Sequence of chain 2.A:
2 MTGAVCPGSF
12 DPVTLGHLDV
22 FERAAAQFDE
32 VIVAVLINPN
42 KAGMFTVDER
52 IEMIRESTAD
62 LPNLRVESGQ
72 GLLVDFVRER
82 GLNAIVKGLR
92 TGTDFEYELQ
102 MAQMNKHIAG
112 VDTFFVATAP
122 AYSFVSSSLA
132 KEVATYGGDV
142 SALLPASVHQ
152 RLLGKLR

Binding-site contacts:
Ligand atom C4 contacts residue VAL36 of chain 2.A at 4.2 Å (hydrophobic).
Ligand atom N1 contacts residue LEU37 of chain 2.A at 3.8 Å.
Ligand atom C2 contacts residue LEU37 of chain 2.A at 3.9 Å (hydrophobic).
Ligand atom C8 contacts residue GLY72 of chain 2.A at 3.5 Å.
Ligand atom C6 contacts residue GLN71 of chain 2.A at 3.5 Å.
Ligand atom N1 contacts residue GLY72 of chain 2.A at 3.1 Å (h-bond).
Ligand atom F14 contacts residue SER69 of chain 2.A at 3.8 Å.
Ligand atom F14 contacts residue GLY70 of chain 2.A at 3.2 Å.
Ligand atom C6 contacts residue PHE77 of chain 2.A at 3.9 Å (hydrophobic).
Ligand atom C3 contacts residue LEU74 of chain 2.A at 4.2 Å (hydrophobic).
Ligand atom C2 contacts residue LEU74 of chain 2.A at 3.8 Å (hydrophobic).
Ligand atom F14 contacts residue VAL36 of chain 2.A at 3.6 Å.
Ligand atom C7 contacts residue GLY72 of chain 2.A at 3.4 Å.
Ligand atom C6 contacts residue GLY70 of chain 2.A at 3.5 Å.
Ligand atom F14 contacts residue PHE77 of chain 2.A at 3.4 Å.
Ligand atom C3 contacts residue PRO8 of chain 2.A at 4.1 Å (hydrophobic).
Ligand atom C4 contacts residue LEU74 of chain 2.A at 4.2 Å (hydrophobic).
Ligand atom C5 contacts residue GLY70 of chain 2.A at 3.8 Å.
Ligand atom C8 contacts residue LEU74 of chain 2.A at 3.8 Å (hydrophobic).
Ligand atom C5 contacts residue GLN71 of chain 2.A at 4.2 Å.
Ligand atom C5 contacts residue ALA35 of chain 2.A at 3.9 Å (hydrophobic).
Ligand atom C7 contacts residue LEU73 of chain 2.A at 4.0 Å (hydrophobic).
Ligand atom C10 contacts residue LEU37 of chain 2.A at 4.2 Å (hydrophobic).
Ligand atom F14 contacts residue ALA35 of chain 2.A at 3.3 Å.
Ligand atom C4 contacts residue ALA35 of chain 2.A at 3.8 Å (hydrophobic).
Ligand atom C7 contacts residue LEU37 of chain 2.A at 4.2 Å (hydrophobic).
Ligand atom C8 contacts residue LEU37 of chain 2.A at 3.7 Å (hydrophobic).
Ligand atom C2 contacts residue GLY72 of chain 2.A at 4.3 Å.
Ligand atom C7 contacts residue GLN71 of chain 2.A at 3.7 Å.
Ligand atom C3 contacts residue LEU37 of chain 2.A at 3.5 Å (hydrophobic).
Ligand atom F14 contacts residue LEU37 of chain 2.A at 4.2 Å.
Ligand atom C5 contacts residue PHE77 of chain 2.A at 4.0 Å (hydrophobic).
Ligand atom C9 contacts residue LEU37 of chain 2.A at 3.5 Å (hydrophobic).
Ligand atom C9 contacts residue LEU74 of chain 2.A at 3.9 Å (hydrophobic).
Ligand atom C4 contacts residue LEU37 of chain 2.A at 3.5 Å (hydrophobic).
Ligand atom C5 contacts residue VAL36 of chain 2.A at 4.3 Å (hydrophobic).
Ligand atom C5 contacts residue LEU37 of chain 2.A at 4.1 Å (hydrophobic).
Ligand atom N1 contacts residue LEU74 of chain 2.A at 3.5 Å.
Ligand atom C7 contacts residue LEU74 of chain 2.A at 3.8 Å (hydrophobic).
Ligand atom O11 contacts residue LEU37 of chain 2.A at 4.2 Å.

This protein binds this small molecule.
Small molecule (SMILES): O=C(O)c1cc2cc(F)ccc2[nH]1